Sequence of chain 1.BA:
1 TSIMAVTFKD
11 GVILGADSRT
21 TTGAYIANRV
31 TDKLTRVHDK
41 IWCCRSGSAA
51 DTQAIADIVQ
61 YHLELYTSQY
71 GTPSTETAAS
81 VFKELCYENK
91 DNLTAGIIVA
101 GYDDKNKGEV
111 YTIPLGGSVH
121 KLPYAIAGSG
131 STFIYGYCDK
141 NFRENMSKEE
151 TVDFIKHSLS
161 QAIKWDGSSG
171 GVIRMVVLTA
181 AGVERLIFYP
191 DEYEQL

A protein and the small-molecule ligand that binds it are described below.
Small molecule (SMILES): CC(C)C[C@H](NC(=O)[C@H](Cc1ccccc1)NC(=O)c1cnccn1)B(O)O

Sequence of chain 1.V:
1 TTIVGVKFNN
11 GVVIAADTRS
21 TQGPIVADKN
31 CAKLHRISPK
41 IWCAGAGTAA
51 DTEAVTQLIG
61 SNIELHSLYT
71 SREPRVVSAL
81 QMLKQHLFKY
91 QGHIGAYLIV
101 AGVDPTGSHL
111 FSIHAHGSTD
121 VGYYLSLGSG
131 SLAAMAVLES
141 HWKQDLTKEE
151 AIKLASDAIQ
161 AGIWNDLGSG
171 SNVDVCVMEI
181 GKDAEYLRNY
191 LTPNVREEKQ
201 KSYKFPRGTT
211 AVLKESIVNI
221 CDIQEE

Binding-site contacts:
Ligand atom C3 contacts residue THR22 of chain 1.BA at 3.5 Å.
Ligand atom O27 contacts residue THR1 of chain 1.BA at 2.3 Å (h-bond).
Ligand atom C10 contacts residue GLY47 of chain 1.BA at 3.5 Å.
Ligand atom C2 contacts residue THR20 of chain 1.BA at 4.0 Å.
Ligand atom B26 contacts residue THR1 of chain 1.BA at 1.4 Å.
Ligand atom O28 contacts residue GLY47 of chain 1.BA at 3.1 Å (h-bond).
Ligand atom O8 contacts residue ALA49 of chain 1.BA at 2.9 Å (h-bond).
Ligand atom O28 contacts residue SER46 of chain 1.BA at 3.9 Å.
Ligand atom C21 contacts residue GLY47 of chain 1.BA at 3.8 Å.
Ligand atom B26 contacts residue LYS33 of chain 1.BA at 3.9 Å.
Ligand atom N20 contacts residue GLY47 of chain 1.BA at 2.8 Å (h-bond).
Ligand atom C24 contacts residue ARG45 of chain 1.BA at 3.5 Å.
Ligand atom O28 contacts residue THR1 of chain 1.BA at 2.4 Å (h-bond).
Ligand atom C13 contacts residue GLY47 of chain 1.BA at 3.6 Å.
Ligand atom C23 contacts residue GLY47 of chain 1.BA at 3.6 Å.
Ligand atom C18 contacts residue GLY47 of chain 1.BA at 3.6 Å.
Ligand atom C17 contacts residue THR21 of chain 1.BA at 3.8 Å.
Ligand atom C22 contacts residue GLY47 of chain 1.BA at 3.7 Å.
Ligand atom N4 contacts residue THR21 of chain 1.BA at 3.9 Å.
Ligand atom N20 contacts residue THR1 of chain 1.BA at 3.8 Å.
Ligand atom C11 contacts residue THR21 of chain 1.BA at 3.6 Å.
Ligand atom C25 contacts residue THR20 of chain 1.BA at 3.5 Å.
Ligand atom N1 contacts residue SER118 of chain 1.V at 3.7 Å.
Ligand atom N4 contacts residue THR22 of chain 1.BA at 2.7 Å (h-bond).
Ligand atom N1 contacts residue ALA49 of chain 1.BA at 4.0 Å.
Ligand atom C21 contacts residue LYS33 of chain 1.BA at 3.9 Å.
Ligand atom C22 contacts residue LYS33 of chain 1.BA at 3.9 Å.
Ligand atom C10 contacts residue THR21 of chain 1.BA at 3.9 Å.
Ligand atom O19 contacts residue THR20 of chain 1.BA at 3.6 Å.
Ligand atom C22 contacts residue THR1 of chain 1.BA at 2.9 Å.
Ligand atom N9 contacts residue THR21 of chain 1.BA at 3.2 Å (h-bond).
Ligand atom O19 contacts residue THR21 of chain 1.BA at 3.0 Å (h-bond).
Ligand atom C3 contacts residue THR20 of chain 1.BA at 3.9 Å.
Ligand atom C3 contacts residue THR21 of chain 1.BA at 3.1 Å.
Ligand atom C5 contacts residue HIS114 of chain 1.V at 3.7 Å.
Ligand atom C21 contacts residue THR1 of chain 1.BA at 2.5 Å.
Ligand atom O8 contacts residue SER48 of chain 1.BA at 3.8 Å.
Ligand atom C24 contacts residue THR52 of chain 1.BA at 3.8 Å.
Ligand atom C5 contacts residue THR22 of chain 1.BA at 3.7 Å.
Ligand atom C6 contacts residue SER118 of chain 1.V at 3.3 Å.